Sequence of chain 1.A:
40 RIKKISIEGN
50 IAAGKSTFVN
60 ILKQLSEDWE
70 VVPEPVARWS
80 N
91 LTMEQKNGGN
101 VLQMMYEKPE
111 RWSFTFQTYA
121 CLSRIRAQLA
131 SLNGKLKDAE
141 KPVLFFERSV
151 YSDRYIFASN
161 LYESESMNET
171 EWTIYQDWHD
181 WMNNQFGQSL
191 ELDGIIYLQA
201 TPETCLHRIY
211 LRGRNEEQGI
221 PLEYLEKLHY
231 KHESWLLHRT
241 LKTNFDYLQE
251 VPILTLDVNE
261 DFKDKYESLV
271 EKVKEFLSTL

Binding-site contacts:
Ligand atom CAC contacts residue PHE157 of chain 1.A at 3.4 Å (hydrophobic).
Ligand atom C4 contacts residue PHE157 of chain 1.A at 3.7 Å (hydrophobic).
Ligand atom OAS contacts residue LEU161 of chain 1.A at 3.8 Å.
Ligand atom CAN contacts residue LEU102 of chain 1.A at 3.8 Å (hydrophobic).
Ligand atom N3 contacts residue GLN117 of chain 1.A at 3.0 Å (h-bond).
Ligand atom CAY contacts residue PRO109 of chain 1.A at 3.6 Å (hydrophobic).
Ligand atom CAL contacts residue SER166 of chain 1.A at 3.5 Å.
Ligand atom CAJ contacts residue MET105 of chain 1.A at 3.5 Å (hydrophobic).
Ligand atom CAB contacts residue PRO109 of chain 1.A at 3.4 Å (hydrophobic).
Ligand atom CAK contacts residue LEU102 of chain 1.A at 3.7 Å (hydrophobic).
Ligand atom NAD contacts residue VAL75 of chain 1.A at 3.3 Å.
Ligand atom FAF contacts residue SER164 of chain 1.A at 2.5 Å.
Ligand atom NAD contacts residue GLU73 of chain 1.A at 2.9 Å (salt-bridge).
Ligand atom CAM contacts residue TYR224 of chain 1.A at 3.2 Å (hydrophobic).
Ligand atom C6 contacts residue VAL75 of chain 1.A at 3.8 Å (hydrophobic).
Ligand atom C5 contacts residue ASP153 of chain 1.A at 3.8 Å.
Ligand atom NAD contacts residue ARG148 of chain 1.A at 3.5 Å (salt-bridge).
Ligand atom SAU contacts residue TYR106 of chain 1.A at 3.6 Å.
Ligand atom CAC contacts residue TYR224 of chain 1.A at 3.5 Å (hydrophobic).
Ligand atom CAJ contacts residue TYR224 of chain 1.A at 3.3 Å (hydrophobic).
Ligand atom NAQ contacts residue TYR224 of chain 1.A at 3.1 Å (h-bond).
Ligand atom CAM contacts residue LEU161 of chain 1.A at 3.6 Å (hydrophobic).
Ligand atom OAS contacts residue PRO109 of chain 1.A at 3.7 Å.
Ligand atom NAE contacts residue GLN117 of chain 1.A at 3.4 Å (h-bond).
Ligand atom FAF contacts residue TYR224 of chain 1.A at 3.4 Å.
Ligand atom C2 contacts residue GLN117 of chain 1.A at 3.7 Å.
Ligand atom NAE contacts residue ASP153 of chain 1.A at 2.6 Å (salt-bridge).
Ligand atom CAK contacts residue TYR106 of chain 1.A at 3.4 Å (hydrophobic).
Ligand atom C2 contacts residue PHE157 of chain 1.A at 3.6 Å (hydrophobic).
Ligand atom SAT contacts residue GLN117 of chain 1.A at 3.8 Å.
Ligand atom C5 contacts residue GLU73 of chain 1.A at 3.8 Å.
Ligand atom CAA contacts residue TYR106 of chain 1.A at 3.5 Å (hydrophobic).
Ligand atom C5 contacts residue VAL75 of chain 1.A at 3.9 Å (hydrophobic).
Ligand atom CAL contacts residue LEU161 of chain 1.A at 3.7 Å (hydrophobic).
Ligand atom C4 contacts residue ASP153 of chain 1.A at 3.6 Å.
Ligand atom CAL contacts residue SER164 of chain 1.A at 2.9 Å.
Ligand atom FAF contacts residue ASN160 of chain 1.A at 3.8 Å.
Ligand atom N3 contacts residue PHE157 of chain 1.A at 3.2 Å.
Ligand atom CAG contacts residue TYR106 of chain 1.A at 3.6 Å (hydrophobic).
Ligand atom OAR contacts residue PRO109 of chain 1.A at 3.3 Å.

A small-molecule ligand and the protein it binds are described below.
Small molecule (SMILES): CCCc1sc(-c2ccc(OC)c(OCCF)c2)nc1[C@@H](C)Sc1nc(N)cc(N)n1